Sequence of chain 1.D:
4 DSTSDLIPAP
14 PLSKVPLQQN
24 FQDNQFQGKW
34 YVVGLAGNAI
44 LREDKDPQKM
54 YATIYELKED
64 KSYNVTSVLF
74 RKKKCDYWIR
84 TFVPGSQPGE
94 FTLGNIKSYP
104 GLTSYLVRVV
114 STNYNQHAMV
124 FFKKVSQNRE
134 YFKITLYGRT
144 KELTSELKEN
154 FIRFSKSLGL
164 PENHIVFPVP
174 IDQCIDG

Binding-site contacts:
Ligand atom O48 contacts residue AM1 of chain 1.T at 2.4 Å.
Ligand atom N32 contacts residue TRP81 of chain 1.D at 3.6 Å.
Ligand atom C44 contacts residue TRP81 of chain 1.D at 3.5 Å (hydrophobic).
Ligand atom C42 contacts residue TYR102 of chain 1.D at 3.5 Å (hydrophobic).
Ligand atom N45 contacts residue AM1 of chain 1.T at 3.5 Å.
Ligand atom C12 contacts residue ILE43 of chain 1.D at 3.3 Å (hydrophobic).
Ligand atom C39 contacts residue TYR54 of chain 1.D at 3.5 Å (hydrophobic).
Ligand atom O49 contacts residue AM1 of chain 1.T at 2.6 Å.
Ligand atom O10 contacts residue AM1 of chain 1.T at 2.2 Å.
Ligand atom O47 contacts residue AM1 of chain 1.T at 2.5 Å.
Ligand atom N27 contacts residue AM1 of chain 1.T at 3.2 Å.
Ligand atom C44 contacts residue LYS127 of chain 1.D at 3.5 Å.
Ligand atom C40 contacts residue TRP81 of chain 1.D at 3.3 Å (hydrophobic).
Ligand atom C38 contacts residue SER70 of chain 1.D at 3.6 Å.
Ligand atom C43 contacts residue LYS127 of chain 1.D at 3.5 Å.
Ligand atom C33 contacts residue TRP81 of chain 1.D at 3.5 Å (hydrophobic).
Ligand atom C37 contacts residue TRP81 of chain 1.D at 3.5 Å (hydrophobic).
Ligand atom C25 contacts residue LYS127 of chain 1.D at 3.6 Å.
Ligand atom C36 contacts residue LYS136 of chain 1.D at 3.3 Å.
Ligand atom O46 contacts residue AM1 of chain 1.T at 2.6 Å.
Ligand atom O9 contacts residue TYR108 of chain 1.D at 2.6 Å (h-bond).
Ligand atom O51 contacts residue LYS127 of chain 1.D at 3.2 Å (salt-bridge).
Ligand atom C4 contacts residue TYR108 of chain 1.D at 3.5 Å (hydrophobic).
Ligand atom C38 contacts residue TYR54 of chain 1.D at 3.6 Å (hydrophobic).
Ligand atom O53 contacts residue TRP81 of chain 1.D at 3.5 Å (h-bond).
Ligand atom O51 contacts residue AM1 of chain 1.T at 2.7 Å.
Ligand atom O50 contacts residue AM1 of chain 1.T at 2.7 Å.
Ligand atom O10 contacts residue LYS136 of chain 1.D at 3.4 Å (salt-bridge).
Ligand atom N3 contacts residue AM1 of chain 1.T at 3.0 Å.
Ligand atom C44 contacts residue AM1 of chain 1.T at 3.5 Å.
Ligand atom O49 contacts residue LYS127 of chain 1.D at 3.0 Å.
Ligand atom N35 contacts residue AM1 of chain 1.T at 3.2 Å.
Ligand atom O9 contacts residue AM1 of chain 1.T at 2.8 Å.
Ligand atom C36 contacts residue AM1 of chain 1.T at 3.2 Å.
Ligand atom O47 contacts residue LYS136 of chain 1.D at 3.0 Å (salt-bridge).
Ligand atom C4 contacts residue AM1 of chain 1.T at 3.2 Å.
Ligand atom C41 contacts residue TRP81 of chain 1.D at 3.4 Å (hydrophobic).
Ligand atom C26 contacts residue AM1 of chain 1.T at 3.3 Å.
Ligand atom O50 contacts residue TRP81 of chain 1.D at 3.6 Å.
Ligand atom N45 contacts residue TRP81 of chain 1.D at 3.3 Å.

This small molecule binds to this protein.
Small molecule (SMILES): O=C(NCCCN(CCCCN(CCCNC(=O)c1cccc(=O)n1O)C(=O)c1cccc(=O)n1O)C(=O)c1cccc(=O)n1O)c1cccc(=O)n1O